Sequence of chain 1.C:
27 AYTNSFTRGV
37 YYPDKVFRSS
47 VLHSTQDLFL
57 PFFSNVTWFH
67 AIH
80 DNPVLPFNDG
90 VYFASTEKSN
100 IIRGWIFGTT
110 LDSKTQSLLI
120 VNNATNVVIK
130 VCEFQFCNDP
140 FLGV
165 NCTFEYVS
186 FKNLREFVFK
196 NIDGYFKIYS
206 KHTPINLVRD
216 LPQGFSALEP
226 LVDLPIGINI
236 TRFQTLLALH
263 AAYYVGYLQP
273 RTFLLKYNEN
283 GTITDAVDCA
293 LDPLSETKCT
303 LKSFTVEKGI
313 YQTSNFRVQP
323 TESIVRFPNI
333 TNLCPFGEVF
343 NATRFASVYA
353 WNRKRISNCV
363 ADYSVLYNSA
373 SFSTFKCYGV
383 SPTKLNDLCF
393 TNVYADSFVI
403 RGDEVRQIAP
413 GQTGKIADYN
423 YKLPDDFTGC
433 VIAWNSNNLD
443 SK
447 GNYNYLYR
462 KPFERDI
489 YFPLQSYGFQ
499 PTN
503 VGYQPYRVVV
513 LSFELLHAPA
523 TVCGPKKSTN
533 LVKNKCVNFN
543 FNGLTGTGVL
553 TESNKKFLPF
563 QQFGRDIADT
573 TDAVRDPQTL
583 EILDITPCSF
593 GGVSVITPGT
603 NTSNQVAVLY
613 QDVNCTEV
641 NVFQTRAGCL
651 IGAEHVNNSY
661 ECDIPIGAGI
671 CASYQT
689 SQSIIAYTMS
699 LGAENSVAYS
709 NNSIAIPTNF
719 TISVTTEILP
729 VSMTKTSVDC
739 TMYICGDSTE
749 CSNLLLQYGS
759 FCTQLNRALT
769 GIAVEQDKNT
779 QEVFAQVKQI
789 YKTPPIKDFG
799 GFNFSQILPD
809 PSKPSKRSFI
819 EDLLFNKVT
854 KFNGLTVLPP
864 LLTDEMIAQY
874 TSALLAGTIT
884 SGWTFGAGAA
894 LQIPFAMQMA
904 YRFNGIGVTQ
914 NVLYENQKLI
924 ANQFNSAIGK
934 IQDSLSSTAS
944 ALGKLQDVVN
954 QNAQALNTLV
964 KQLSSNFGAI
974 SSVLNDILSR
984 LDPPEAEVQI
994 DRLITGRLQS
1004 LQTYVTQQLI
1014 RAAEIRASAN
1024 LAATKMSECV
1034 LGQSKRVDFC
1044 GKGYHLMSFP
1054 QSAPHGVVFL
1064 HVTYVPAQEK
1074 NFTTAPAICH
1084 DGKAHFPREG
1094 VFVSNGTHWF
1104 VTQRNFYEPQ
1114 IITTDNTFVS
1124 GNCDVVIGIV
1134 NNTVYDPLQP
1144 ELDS

A small-molecule ligand and the protein it binds are described below.
Small molecule (SMILES): CC(=O)N[C@@H]1[C@@H](O)[C@H](O)[C@@H](CO)O[C@H]1O

Binding-site contacts:
Ligand atom C3 contacts residue ASN282 of chain 1.C at 3.8 Å.
Ligand atom O7 contacts residue ASN282 of chain 1.C at 3.4 Å (h-bond).
Ligand atom C7 contacts residue ASN282 of chain 1.C at 3.4 Å.
Ligand atom O7 contacts residue ASN280 of chain 1.C at 4.1 Å.
Ligand atom C2 contacts residue ASN282 of chain 1.C at 2.5 Å.
Ligand atom C1 contacts residue ASN282 of chain 1.C at 1.4 Å.
Ligand atom O5 contacts residue ASN282 of chain 1.C at 2.4 Å (h-bond).
Ligand atom C8 contacts residue ASN282 of chain 1.C at 4.0 Å.
Ligand atom C8 contacts residue GLU281 of chain 1.C at 4.2 Å.
Ligand atom N2 contacts residue ASN282 of chain 1.C at 2.9 Å (h-bond).
Ligand atom C4 contacts residue ASN282 of chain 1.C at 4.2 Å.
Ligand atom C5 contacts residue ASN282 of chain 1.C at 3.7 Å.
Ligand atom C8 contacts residue ASN280 of chain 1.C at 4.5 Å.